This small molecule binds to this protein.
Small molecule (SMILES): CNCc1cc(C#N)cc(OCc2ccc3c(C)cc(N)nc3c2)c1

Binding-site contacts:
Ligand atom N31 contacts residue TYR410 of chain 1.B at 3.7 Å.
Ligand atom C09 contacts residue GLU296 of chain 1.B at 3.6 Å.
Ligand atom N02 contacts residue PRO269 of chain 1.B at 3.7 Å.
Ligand atom C02 contacts residue TRP291 of chain 1.B at 3.7 Å (hydrophobic).
Ligand atom O13 contacts residue HEM1 of chain 1.H at 3.8 Å.
Ligand atom N02 contacts residue TRP291 of chain 1.B at 2.7 Å (h-bond).
Ligand atom C10 contacts residue GLU296 of chain 1.B at 3.6 Å.
Ligand atom C11 contacts residue HEM1 of chain 1.H at 3.3 Å.
Ligand atom C22 contacts residue HEM1 of chain 1.H at 3.9 Å.
Ligand atom C06 contacts residue HEM1 of chain 1.H at 3.5 Å.
Ligand atom C03 contacts residue HEM1 of chain 1.H at 3.5 Å.
Ligand atom C27 contacts residue TRP382 of chain 1.B at 3.6 Å (hydrophobic).
Ligand atom C30 contacts residue TYR410 of chain 1.B at 3.8 Å (hydrophobic).
Ligand atom O13 contacts residue VAL271 of chain 1.B at 3.7 Å.
Ligand atom N02 contacts residue TYR292 of chain 1.B at 3.6 Å.
Ligand atom N31 contacts residue MET274 of chain 1.B at 3.8 Å.
Ligand atom C06 contacts residue VAL271 of chain 1.B at 3.5 Å (hydrophobic).
Ligand atom C07 contacts residue HEM1 of chain 1.H at 3.5 Å.
Ligand atom C04 contacts residue HEM1 of chain 1.H at 3.7 Å.
Ligand atom C08 contacts residue HEM1 of chain 1.H at 3.5 Å.
Ligand atom C02 contacts residue HEM1 of chain 1.H at 3.6 Å.
Ligand atom C12 contacts residue HEM1 of chain 1.H at 3.5 Å.
Ligand atom C11 contacts residue GLY290 of chain 1.B at 3.6 Å.
Ligand atom C30 contacts residue ASN273 of chain 1.B at 3.4 Å.
Ligand atom N01 contacts residue HEM1 of chain 1.H at 3.6 Å.
Ligand atom C26 contacts residue HEM1 of chain 1.H at 3.7 Å.
Ligand atom C07 contacts residue VAL271 of chain 1.B at 3.4 Å (hydrophobic).
Ligand atom N02 contacts residue GLU296 of chain 1.B at 2.6 Å (salt-bridge).
Ligand atom C10 contacts residue HEM1 of chain 1.H at 3.7 Å.
Ligand atom C02 contacts residue GLU296 of chain 1.B at 3.5 Å.
Ligand atom C21 contacts residue HEM1 of chain 1.H at 3.8 Å.
Ligand atom C03 contacts residue PRO269 of chain 1.B at 3.8 Å (hydrophobic).
Ligand atom N02 contacts residue HEM1 of chain 1.H at 3.7 Å.
Ligand atom N01 contacts residue GLU296 of chain 1.B at 2.7 Å (salt-bridge).
Ligand atom C25 contacts residue HEM1 of chain 1.H at 3.9 Å.
Ligand atom N31 contacts residue ASN273 of chain 1.B at 3.1 Å (h-bond).
Ligand atom C09 contacts residue HEM1 of chain 1.H at 3.5 Å.
Ligand atom C06 contacts residue PHE288 of chain 1.B at 3.7 Å (hydrophobic).
Ligand atom C24 contacts residue TYR410 of chain 1.B at 3.7 Å (hydrophobic).
Ligand atom C11 contacts residue SER289 of chain 1.B at 3.9 Å.

Sequence of chain 1.B:
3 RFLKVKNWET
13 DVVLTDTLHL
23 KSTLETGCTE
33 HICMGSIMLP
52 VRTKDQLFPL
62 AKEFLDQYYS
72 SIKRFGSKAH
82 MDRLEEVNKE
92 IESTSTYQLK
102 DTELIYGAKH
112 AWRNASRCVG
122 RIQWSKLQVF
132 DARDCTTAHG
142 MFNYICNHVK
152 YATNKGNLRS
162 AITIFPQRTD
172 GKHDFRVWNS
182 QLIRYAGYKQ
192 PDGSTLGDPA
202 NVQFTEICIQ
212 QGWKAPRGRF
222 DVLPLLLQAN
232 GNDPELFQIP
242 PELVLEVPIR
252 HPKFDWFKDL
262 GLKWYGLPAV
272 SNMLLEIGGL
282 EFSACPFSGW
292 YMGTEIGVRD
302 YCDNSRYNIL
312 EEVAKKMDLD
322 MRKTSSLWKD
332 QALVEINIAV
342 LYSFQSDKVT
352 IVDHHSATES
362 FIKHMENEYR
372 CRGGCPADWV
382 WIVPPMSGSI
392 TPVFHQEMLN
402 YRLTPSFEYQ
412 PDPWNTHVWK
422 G